Sequence of chain 1.I:
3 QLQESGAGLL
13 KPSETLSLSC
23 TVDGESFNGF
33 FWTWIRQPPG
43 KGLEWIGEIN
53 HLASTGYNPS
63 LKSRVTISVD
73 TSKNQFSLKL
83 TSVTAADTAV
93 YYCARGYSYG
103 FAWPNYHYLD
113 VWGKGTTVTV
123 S

The protein below binds the small molecule below.
Small molecule (SMILES): OC[C@H]1O[C@H](O)[C@@H](O)[C@@H](O)[C@@H]1O

Binding-site contacts:
Ligand atom C6 contacts residue BMA3 of chain 1.N at 4.3 Å.
Ligand atom C5 contacts residue BMA3 of chain 1.N at 3.1 Å.
Ligand atom O6 contacts residue GLU27 of chain 1.I at 2.8 Å (salt-bridge).
Ligand atom C1 contacts residue BMA3 of chain 1.N at 1.6 Å.
Ligand atom C1 contacts residue SER28 of chain 1.I at 4.2 Å.
Ligand atom C5 contacts residue SER28 of chain 1.I at 4.2 Å.
Ligand atom C6 contacts residue SER28 of chain 1.I at 3.6 Å.
Ligand atom C3 contacts residue BMA3 of chain 1.N at 3.3 Å.
Ligand atom O5 contacts residue PHE32 of chain 1.I at 4.0 Å.
Ligand atom C4 contacts residue BMA3 of chain 1.N at 3.9 Å.
Ligand atom O2 contacts residue BMA3 of chain 1.N at 3.9 Å.
Ligand atom C6 contacts residue GLU27 of chain 1.I at 3.5 Å.
Ligand atom C1 contacts residue PHE32 of chain 1.I at 4.2 Å (hydrophobic).
Ligand atom C2 contacts residue BMA3 of chain 1.N at 2.7 Å.
Ligand atom O5 contacts residue BMA3 of chain 1.N at 2.5 Å (h-bond).
Ligand atom O5 contacts residue SER28 of chain 1.I at 3.2 Å (h-bond).